Binding-site contacts:
Ligand atom C8 contacts residue THR156 of chain 5.G at 4.0 Å.
Ligand atom C8 contacts residue ASN154 of chain 5.G at 3.6 Å.
Ligand atom C1 contacts residue THR156 of chain 5.G at 3.6 Å.
Ligand atom C1 contacts residue ASN154 of chain 5.G at 3.4 Å.
Ligand atom C2 contacts residue THR156 of chain 5.G at 4.2 Å.
Ligand atom C7 contacts residue THR156 of chain 5.G at 3.9 Å.
Ligand atom C7 contacts residue ASN154 of chain 5.G at 3.3 Å.
Ligand atom O5 contacts residue ASN154 of chain 5.G at 4.0 Å.
Ligand atom N2 contacts residue THR156 of chain 5.G at 3.6 Å (h-bond).
Ligand atom O7 contacts residue ASN154 of chain 5.G at 2.6 Å (h-bond).
Ligand atom N2 contacts residue ASN154 of chain 5.G at 3.8 Å.
Ligand atom C2 contacts residue ASN154 of chain 5.G at 3.5 Å.
Ligand atom C6 contacts residue MET151 of chain 5.G at 4.5 Å (hydrophobic).
Ligand atom O6 contacts residue MET151 of chain 5.G at 3.4 Å.

The small molecule below binds the protein below.
Small molecule (SMILES): CC(=O)N[C@H]1[C@H](O[C@H]2[C@H](O)[C@@H](NC(C)=O)CO[C@@H]2CO)O[C@H](CO)[C@@H](O)[C@@H]1O

Sequence of chain 5.G:
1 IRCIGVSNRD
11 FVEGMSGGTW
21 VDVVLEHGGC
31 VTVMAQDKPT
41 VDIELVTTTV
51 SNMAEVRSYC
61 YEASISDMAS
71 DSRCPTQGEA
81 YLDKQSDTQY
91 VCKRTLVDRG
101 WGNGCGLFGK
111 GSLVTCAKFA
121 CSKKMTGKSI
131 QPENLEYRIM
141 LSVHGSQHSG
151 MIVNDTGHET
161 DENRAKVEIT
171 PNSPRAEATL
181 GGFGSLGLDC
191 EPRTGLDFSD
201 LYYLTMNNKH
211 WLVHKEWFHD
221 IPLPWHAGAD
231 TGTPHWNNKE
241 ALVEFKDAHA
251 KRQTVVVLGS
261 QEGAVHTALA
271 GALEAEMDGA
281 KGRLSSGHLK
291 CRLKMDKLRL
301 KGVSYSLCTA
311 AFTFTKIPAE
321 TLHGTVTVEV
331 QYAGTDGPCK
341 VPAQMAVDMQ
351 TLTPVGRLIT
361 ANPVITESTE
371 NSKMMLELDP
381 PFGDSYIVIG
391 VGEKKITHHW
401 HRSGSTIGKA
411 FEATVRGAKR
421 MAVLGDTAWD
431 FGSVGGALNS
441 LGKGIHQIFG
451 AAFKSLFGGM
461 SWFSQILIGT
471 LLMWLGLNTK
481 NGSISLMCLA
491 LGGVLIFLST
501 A